Sequence of chain 3.A:
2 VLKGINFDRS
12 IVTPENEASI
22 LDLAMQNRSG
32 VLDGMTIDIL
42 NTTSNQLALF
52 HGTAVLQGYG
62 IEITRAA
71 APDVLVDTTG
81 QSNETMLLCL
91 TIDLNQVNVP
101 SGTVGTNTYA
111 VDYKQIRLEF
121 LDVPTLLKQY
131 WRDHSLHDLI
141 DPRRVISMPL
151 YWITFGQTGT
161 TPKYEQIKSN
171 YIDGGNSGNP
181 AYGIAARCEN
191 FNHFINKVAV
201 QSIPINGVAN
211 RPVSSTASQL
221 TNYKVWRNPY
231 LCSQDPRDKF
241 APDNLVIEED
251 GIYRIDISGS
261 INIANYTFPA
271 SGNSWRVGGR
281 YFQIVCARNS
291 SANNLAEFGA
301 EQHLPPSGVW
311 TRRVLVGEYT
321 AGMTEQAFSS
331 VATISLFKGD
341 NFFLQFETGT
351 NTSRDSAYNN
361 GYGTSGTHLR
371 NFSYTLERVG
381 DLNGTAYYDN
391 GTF

A protein and the small-molecule ligand that binds it are described below.
Small molecule (SMILES): CO[C@H]1O[C@H](CO[C@@H]2O[C@@H]([C@H](O)CO)[C@H](O)[C@H]2O[C@@H]2O[C@H](CO)[C@@H](O)[C@H](O)[C@H]2NC(C)=O)[C@@H](O)[C@H](O)[C@H]1O

Binding-site contacts:
Ligand atom C3 contacts residue ASN341 of chain 3.A at 3.6 Å.
Ligand atom O3 contacts residue GLN201 of chain 3.A at 3.4 Å.
Ligand atom C7 contacts residue GLN345 of chain 3.A at 4.0 Å.
Ligand atom O6 contacts residue PHE240 of chain 3.A at 3.8 Å.
Ligand atom C7 contacts residue SER291 of chain 3.A at 3.9 Å.
Ligand atom O4 contacts residue ASP243 of chain 3.A at 2.8 Å (salt-bridge).
Ligand atom C7 contacts residue VAL200 of chain 3.A at 3.6 Å (hydrophobic).
Ligand atom C2 contacts residue PHE240 of chain 3.A at 4.0 Å (hydrophobic).
Ligand atom O6 contacts residue ASP243 of chain 3.A at 2.7 Å (salt-bridge).
Ligand atom O5 contacts residue PHE240 of chain 3.A at 3.8 Å.
Ligand atom O3 contacts residue ASN341 of chain 3.A at 2.6 Å (h-bond).
Ligand atom C6 contacts residue LYS239 of chain 3.A at 3.2 Å.
Ligand atom O1 contacts residue SER291 of chain 3.A at 3.2 Å (h-bond).
Ligand atom O4 contacts residue PHE343 of chain 3.A at 3.5 Å.
Ligand atom C4 contacts residue SER202 of chain 3.A at 4.0 Å.
Ligand atom O3 contacts residue LYS239 of chain 3.A at 3.3 Å.
Ligand atom C8 contacts residue VAL200 of chain 3.A at 3.5 Å (hydrophobic).
Ligand atom O2 contacts residue ASN341 of chain 3.A at 3.2 Å (h-bond).
Ligand atom O3 contacts residue ASN289 of chain 3.A at 3.8 Å.
Ligand atom C7 contacts residue ARG237 of chain 3.A at 3.9 Å.
Ligand atom C2 contacts residue ASN341 of chain 3.A at 3.6 Å.
Ligand atom O2 contacts residue ALA292 of chain 3.A at 3.6 Å.
Ligand atom O7 contacts residue VAL200 of chain 3.A at 3.6 Å.
Ligand atom O6 contacts residue PHE240 of chain 3.A at 3.5 Å.
Ligand atom C6 contacts residue ASP243 of chain 3.A at 3.3 Å.
Ligand atom O3 contacts residue SER202 of chain 3.A at 3.0 Å (h-bond).
Ligand atom O2 contacts residue ARG237 of chain 3.A at 2.9 Å (salt-bridge).
Ligand atom C2 contacts residue ARG237 of chain 3.A at 3.5 Å.
Ligand atom O7 contacts residue GLN345 of chain 3.A at 2.8 Å (h-bond).
Ligand atom C3 contacts residue ASN289 of chain 3.A at 3.6 Å.
Ligand atom C6 contacts residue PHE240 of chain 3.A at 3.8 Å (hydrophobic).
Ligand atom C4 contacts residue ASP243 of chain 3.A at 3.3 Å.
Ligand atom O3 contacts residue PHE343 of chain 3.A at 4.0 Å.
Ligand atom O6 contacts residue LYS239 of chain 3.A at 3.8 Å.
Ligand atom C4 contacts residue PHE240 of chain 3.A at 3.8 Å (hydrophobic).
Ligand atom C5 contacts residue ASP243 of chain 3.A at 3.9 Å.
Ligand atom C1 contacts residue ARG237 of chain 3.A at 3.9 Å.
Ligand atom C1 contacts residue PHE240 of chain 3.A at 3.7 Å (hydrophobic).
Ligand atom O5 contacts residue PHE240 of chain 3.A at 3.6 Å.
Ligand atom O3 contacts residue ASN244 of chain 3.A at 3.3 Å (h-bond).